Sequence of chain 3.D:
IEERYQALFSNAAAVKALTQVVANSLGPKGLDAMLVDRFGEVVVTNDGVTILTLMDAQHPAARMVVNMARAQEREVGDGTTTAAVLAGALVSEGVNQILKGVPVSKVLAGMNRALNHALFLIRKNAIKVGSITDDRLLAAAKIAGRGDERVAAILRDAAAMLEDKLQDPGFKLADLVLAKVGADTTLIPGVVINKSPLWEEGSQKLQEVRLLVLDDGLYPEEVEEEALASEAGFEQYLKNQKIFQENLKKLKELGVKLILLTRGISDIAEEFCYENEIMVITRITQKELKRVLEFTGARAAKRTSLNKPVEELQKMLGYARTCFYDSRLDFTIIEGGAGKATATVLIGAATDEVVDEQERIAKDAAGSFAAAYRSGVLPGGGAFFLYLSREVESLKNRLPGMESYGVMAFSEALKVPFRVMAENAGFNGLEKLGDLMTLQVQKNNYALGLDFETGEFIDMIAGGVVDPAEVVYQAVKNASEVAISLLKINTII

Binding-site contacts:
Ligand atom PA contacts residue MG1 of chain 3.L at 3.4 Å.
Ligand atom O2G contacts residue ASP87 of chain 3.D at 2.7 Å (salt-bridge).
Ligand atom O2B contacts residue MG1 of chain 3.L at 1.9 Å.
Ligand atom PB contacts residue MG1 of chain 3.L at 3.2 Å.
Ligand atom O3G contacts residue ASP87 of chain 3.D at 3.4 Å (salt-bridge).
Ligand atom O1G contacts residue ASP56 of chain 3.D at 3.3 Å.
Ligand atom C2 contacts residue PHE461 of chain 3.D at 3.4 Å (hydrophobic).
Ligand atom O2' contacts residue ASP476 of chain 3.D at 3.0 Å (salt-bridge).
Ligand atom O3A contacts residue LEU35 of chain 3.D at 3.5 Å.
Ligand atom O3G contacts residue THR89 of chain 3.D at 2.7 Å (h-bond).
Ligand atom C5 contacts residue PRO37 of chain 3.D at 3.2 Å (hydrophobic).
Ligand atom PB contacts residue THR90 of chain 3.D at 3.4 Å.
Ligand atom O3' contacts residue MET430 of chain 3.D at 3.1 Å.
Ligand atom O1G contacts residue GLY57 of chain 3.D at 3.2 Å (h-bond).
Ligand atom O2B contacts residue GLY88 of chain 3.D at 3.5 Å (h-bond).
Ligand atom O2B contacts residue ASP87 of chain 3.D at 2.7 Å (salt-bridge).
Ligand atom O1B contacts residue GLY88 of chain 3.D at 3.0 Å.
Ligand atom O3G contacts residue GLY88 of chain 3.D at 3.5 Å (h-bond).
Ligand atom C2' contacts residue ASP476 of chain 3.D at 3.5 Å.
Ligand atom N3 contacts residue PHE461 of chain 3.D at 3.5 Å.
Ligand atom O1B contacts residue THR91 of chain 3.D at 2.5 Å (h-bond).
Ligand atom O1G contacts residue ARG155 of chain 3.D at 2.8 Å (salt-bridge).
Ligand atom O1A contacts residue ASN55 of chain 3.D at 3.4 Å (h-bond).
Ligand atom O3A contacts residue THR90 of chain 3.D at 3.1 Å.
Ligand atom O2G contacts residue ASP373 of chain 3.D at 3.1 Å (salt-bridge).
Ligand atom O2G contacts residue ARG155 of chain 3.D at 3.4 Å (salt-bridge).
Ligand atom N7 contacts residue PRO37 of chain 3.D at 3.4 Å.
Ligand atom C4 contacts residue PRO37 of chain 3.D at 3.4 Å (hydrophobic).
Ligand atom PG contacts residue MG1 of chain 3.L at 3.3 Å.
Ligand atom O2' contacts residue GLY390 of chain 3.D at 3.1 Å (h-bond).
Ligand atom C8 contacts residue ILE152 of chain 3.D at 3.5 Å (hydrophobic).
Ligand atom O2A contacts residue MG1 of chain 3.L at 1.9 Å.
Ligand atom N3B contacts residue THR90 of chain 3.D at 3.0 Å.
Ligand atom O1A contacts residue GLY36 of chain 3.D at 3.3 Å (h-bond).
Ligand atom O2G contacts residue MG1 of chain 3.L at 1.9 Å.
Ligand atom O5' contacts residue GLY36 of chain 3.D at 3.4 Å (h-bond).
Ligand atom O1A contacts residue SER34 of chain 3.D at 3.3 Å (h-bond).
Ligand atom O1B contacts residue THR90 of chain 3.D at 3.5 Å.
Ligand atom O2' contacts residue GLY389 of chain 3.D at 3.4 Å.
Ligand atom N3 contacts residue GLY390 of chain 3.D at 3.5 Å.

This small molecule binds to this protein.
Small molecule (SMILES): Nc1ncnc2c1ncn2[C@@H]1O[C@H](CO[P](=O)(O)O[P](=O)(O)NP(=O)(O)O)[C@@H](O)[C@H]1O